A protein and the small-molecule ligand that binds it are described below.
Small molecule (SMILES): COc1ccc(-c2ccc3c(c2)COC3=O)n2nc(C3(C(=O)OCC(C)C)CC3)nc12

Sequence of chain 1.C:
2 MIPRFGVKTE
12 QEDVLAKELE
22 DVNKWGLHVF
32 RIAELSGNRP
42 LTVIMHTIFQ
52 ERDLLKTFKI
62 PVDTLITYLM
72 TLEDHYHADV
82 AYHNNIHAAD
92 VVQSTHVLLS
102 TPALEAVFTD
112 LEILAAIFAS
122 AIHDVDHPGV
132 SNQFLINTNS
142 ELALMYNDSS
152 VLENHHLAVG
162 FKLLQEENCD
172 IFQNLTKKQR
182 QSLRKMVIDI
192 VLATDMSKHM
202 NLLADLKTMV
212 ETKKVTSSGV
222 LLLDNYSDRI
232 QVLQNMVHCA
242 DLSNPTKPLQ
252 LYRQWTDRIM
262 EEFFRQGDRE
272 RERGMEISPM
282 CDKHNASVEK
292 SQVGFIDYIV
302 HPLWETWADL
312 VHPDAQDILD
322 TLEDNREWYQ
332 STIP

Binding-site contacts:
Ligand atom O1 contacts residue PHE264 of chain 1.C at 3.5 Å.
Ligand atom C19 contacts residue MET197 of chain 1.C at 3.7 Å (hydrophobic).
Ligand atom O3 contacts residue MET197 of chain 1.C at 3.9 Å.
Ligand atom C6 contacts residue PHE296 of chain 1.C at 3.5 Å (hydrophobic).
Ligand atom C9 contacts residue SER292 of chain 1.C at 3.6 Å.
Ligand atom C9 contacts residue PHE296 of chain 1.C at 3.7 Å (hydrophobic).
Ligand atom C10 contacts residue MET281 of chain 1.C at 3.4 Å (hydrophobic).
Ligand atom C8 contacts residue PHE264 of chain 1.C at 3.8 Å (hydrophobic).
Ligand atom O contacts residue GLN293 of chain 1.C at 3.3 Å (h-bond).
Ligand atom C3 contacts residue TYR83 of chain 1.C at 3.4 Å (hydrophobic).
Ligand atom C10 contacts residue PHE264 of chain 1.C at 3.9 Å (hydrophobic).
Ligand atom N contacts residue PHE296 of chain 1.C at 3.8 Å.
Ligand atom C8 contacts residue MET281 of chain 1.C at 3.2 Å (hydrophobic).
Ligand atom C1 contacts residue PHE296 of chain 1.C at 3.5 Å (hydrophobic).
Ligand atom C1 contacts residue ILE260 of chain 1.C at 3.6 Å (hydrophobic).
Ligand atom O contacts residue ILE260 of chain 1.C at 3.6 Å.
Ligand atom C contacts residue ASN245 of chain 1.C at 3.6 Å.
Ligand atom C contacts residue GLN293 of chain 1.C at 3.8 Å.
Ligand atom O4 contacts residue THR195 of chain 1.C at 3.9 Å.
Ligand atom C7 contacts residue MET281 of chain 1.C at 3.8 Å (hydrophobic).
Ligand atom C2 contacts residue TYR83 of chain 1.C at 3.6 Å (hydrophobic).
Ligand atom N2 contacts residue GLN293 of chain 1.C at 3.2 Å (h-bond).
Ligand atom C9 contacts residue MET281 of chain 1.C at 3.4 Å (hydrophobic).
Ligand atom N2 contacts residue PHE296 of chain 1.C at 3.7 Å.
Ligand atom C6 contacts residue ILE260 of chain 1.C at 3.7 Å (hydrophobic).
Ligand atom C20 contacts residue ASP242 of chain 1.C at 3.5 Å.
Ligand atom C contacts residue THR257 of chain 1.C at 3.6 Å.
Ligand atom C9 contacts residue GLN293 of chain 1.C at 3.8 Å.
Ligand atom O4 contacts residue MET197 of chain 1.C at 3.5 Å.
Ligand atom O1 contacts residue MET281 of chain 1.C at 2.7 Å.
Ligand atom N2 contacts residue ILE260 of chain 1.C at 3.9 Å.
Ligand atom N contacts residue ILE260 of chain 1.C at 3.7 Å.
Ligand atom O2 contacts residue PHE296 of chain 1.C at 3.8 Å.
Ligand atom C contacts residue TYR253 of chain 1.C at 3.8 Å (hydrophobic).
Ligand atom O contacts residue PHE296 of chain 1.C at 3.8 Å.
Ligand atom C contacts residue TRP256 of chain 1.C at 3.9 Å (hydrophobic).
Ligand atom C2 contacts residue ASN245 of chain 1.C at 3.4 Å.
Ligand atom C22 contacts residue LEU243 of chain 1.C at 3.9 Å (hydrophobic).
Ligand atom C4 contacts residue ILE260 of chain 1.C at 3.9 Å (hydrophobic).
Ligand atom C20 contacts residue MET197 of chain 1.C at 3.9 Å (hydrophobic).